This small molecule binds to this protein.
Small molecule (SMILES): CC(=O)N[C@@H]1[C@@H](O)[C@H](O)[C@@H](CO)O[C@H]1O

Sequence of chain 1.C:
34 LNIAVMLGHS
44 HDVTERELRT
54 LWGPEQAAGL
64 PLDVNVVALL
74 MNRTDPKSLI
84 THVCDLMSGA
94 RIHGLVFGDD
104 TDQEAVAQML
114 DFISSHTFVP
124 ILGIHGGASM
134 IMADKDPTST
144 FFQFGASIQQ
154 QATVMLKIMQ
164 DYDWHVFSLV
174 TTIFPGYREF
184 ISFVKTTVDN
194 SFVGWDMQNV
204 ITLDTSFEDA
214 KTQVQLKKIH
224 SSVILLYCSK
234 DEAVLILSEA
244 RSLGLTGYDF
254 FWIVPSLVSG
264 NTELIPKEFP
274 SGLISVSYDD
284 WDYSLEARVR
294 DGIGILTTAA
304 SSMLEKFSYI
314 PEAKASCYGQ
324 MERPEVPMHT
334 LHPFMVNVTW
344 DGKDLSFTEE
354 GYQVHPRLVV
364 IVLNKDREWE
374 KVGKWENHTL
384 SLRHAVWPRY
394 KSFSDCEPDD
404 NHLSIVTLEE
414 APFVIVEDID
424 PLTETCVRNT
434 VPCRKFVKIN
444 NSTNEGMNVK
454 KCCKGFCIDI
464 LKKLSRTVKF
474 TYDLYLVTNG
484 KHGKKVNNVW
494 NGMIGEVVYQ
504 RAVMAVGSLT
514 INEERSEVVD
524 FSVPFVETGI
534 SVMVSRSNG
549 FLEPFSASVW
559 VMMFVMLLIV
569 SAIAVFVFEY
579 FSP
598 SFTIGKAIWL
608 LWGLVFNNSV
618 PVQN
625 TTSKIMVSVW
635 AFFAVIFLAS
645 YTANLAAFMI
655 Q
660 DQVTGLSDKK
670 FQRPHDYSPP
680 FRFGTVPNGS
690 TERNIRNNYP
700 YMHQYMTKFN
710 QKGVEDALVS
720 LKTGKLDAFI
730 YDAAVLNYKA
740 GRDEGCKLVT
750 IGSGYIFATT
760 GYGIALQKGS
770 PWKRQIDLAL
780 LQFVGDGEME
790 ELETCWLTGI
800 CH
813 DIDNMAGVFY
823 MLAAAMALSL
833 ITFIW

Binding-site contacts:
Ligand atom N2 contacts residue ASN340 of chain 1.C at 2.9 Å (h-bond).
Ligand atom C3 contacts residue ASN340 of chain 1.C at 3.8 Å.
Ligand atom C7 contacts residue ASN340 of chain 1.C at 3.2 Å.
Ligand atom C5 contacts residue ASN340 of chain 1.C at 3.7 Å.
Ligand atom C2 contacts residue ASN340 of chain 1.C at 2.5 Å.
Ligand atom C8 contacts residue ASN340 of chain 1.C at 4.4 Å.
Ligand atom C1 contacts residue ASN340 of chain 1.C at 1.4 Å.
Ligand atom C8 contacts residue GLU308 of chain 1.C at 4.1 Å.
Ligand atom C4 contacts residue ASN340 of chain 1.C at 4.3 Å.
Ligand atom O5 contacts residue ASN340 of chain 1.C at 2.4 Å (h-bond).
Ligand atom O7 contacts residue ASN340 of chain 1.C at 3.2 Å.